A protein and the small-molecule ligand that binds it are described below.
Small molecule (SMILES): Nc1nc(=O)n([C@@H]2CS[C@H](COP(=O)(O)OP(=O)(O)OP(=O)(O)O)O2)cc1F

Sequence of chain 1.A:
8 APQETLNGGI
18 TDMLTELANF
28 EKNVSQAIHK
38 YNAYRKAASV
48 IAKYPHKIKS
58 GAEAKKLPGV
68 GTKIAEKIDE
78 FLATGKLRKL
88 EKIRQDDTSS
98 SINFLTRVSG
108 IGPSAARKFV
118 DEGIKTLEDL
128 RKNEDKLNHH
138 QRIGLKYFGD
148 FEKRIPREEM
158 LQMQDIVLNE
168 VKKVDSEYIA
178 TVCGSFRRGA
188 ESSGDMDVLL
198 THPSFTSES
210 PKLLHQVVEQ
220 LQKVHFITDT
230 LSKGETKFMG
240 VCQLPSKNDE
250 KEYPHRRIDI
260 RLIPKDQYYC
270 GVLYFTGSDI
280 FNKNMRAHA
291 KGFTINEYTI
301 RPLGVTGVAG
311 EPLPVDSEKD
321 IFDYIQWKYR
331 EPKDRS

Binding-site contacts:
Ligand atom OAP contacts residue ASP278 of chain 1.A at 3.8 Å.
Ligand atom OAD contacts residue ASP194 of chain 1.A at 3.2 Å (salt-bridge).
Ligand atom PBA contacts residue NA1 of chain 1.M at 3.5 Å.
Ligand atom OAG contacts residue SER190 of chain 1.A at 3.6 Å.
Ligand atom PBB contacts residue SER182 of chain 1.A at 3.8 Å.
Ligand atom OAP contacts residue TYR273 of chain 1.A at 3.6 Å.
Ligand atom OAE contacts residue SER182 of chain 1.A at 3.7 Å.
Ligand atom CAW contacts residue TYR273 of chain 1.A at 3.5 Å (hydrophobic).
Ligand atom OAC contacts residue ASP192 of chain 1.A at 3.3 Å (salt-bridge).
Ligand atom OAB contacts residue TYR273 of chain 1.A at 3.3 Å (h-bond).
Ligand atom NAY contacts residue ASP278 of chain 1.A at 3.2 Å (salt-bridge).
Ligand atom PAZ contacts residue CA1 of chain 1.F at 3.6 Å.
Ligand atom OAC contacts residue CA1 of chain 1.F at 2.4 Å.
Ligand atom NAA contacts residue ASP278 of chain 1.A at 3.8 Å.
Ligand atom OAI contacts residue CA1 of chain 1.F at 2.5 Å.
Ligand atom OAE contacts residue ARG185 of chain 1.A at 2.9 Å (salt-bridge).
Ligand atom OAG contacts residue SER182 of chain 1.A at 2.7 Å (h-bond).
Ligand atom OAI contacts residue GLY181 of chain 1.A at 3.3 Å.
Ligand atom OAB contacts residue ASP278 of chain 1.A at 3.4 Å (salt-bridge).
Ligand atom PBA contacts residue CA1 of chain 1.F at 3.5 Å.
Ligand atom CAT contacts residue ASP278 of chain 1.A at 3.2 Å.
Ligand atom PAZ contacts residue GLY191 of chain 1.A at 3.7 Å.
Ligand atom OAR contacts residue CA1 of chain 1.F at 3.6 Å.
Ligand atom CAV contacts residue ASP278 of chain 1.A at 3.2 Å.
Ligand atom CAX contacts residue ASP278 of chain 1.A at 3.5 Å.
Ligand atom CAK contacts residue ASP278 of chain 1.A at 3.5 Å.
Ligand atom OAG contacts residue ARG151 of chain 1.A at 3.8 Å.
Ligand atom OAF contacts residue ARG151 of chain 1.A at 3.0 Å (salt-bridge).
Ligand atom CAU contacts residue ASP278 of chain 1.A at 3.3 Å.
Ligand atom FAJ contacts residue ASP278 of chain 1.A at 3.8 Å.
Ligand atom CAM contacts residue TYR273 of chain 1.A at 3.4 Å (hydrophobic).
Ligand atom OAG contacts residue GLY191 of chain 1.A at 3.0 Å (h-bond).
Ligand atom NAN contacts residue ASP278 of chain 1.A at 3.4 Å (salt-bridge).
Ligand atom OAD contacts residue NA1 of chain 1.M at 2.5 Å (h-bond).
Ligand atom OAH contacts residue NA1 of chain 1.M at 3.6 Å.
Ligand atom PBB contacts residue CA1 of chain 1.F at 3.5 Å.
Ligand atom OAI contacts residue ASP194 of chain 1.A at 3.5 Å (salt-bridge).
Ligand atom OAP contacts residue ASN281 of chain 1.A at 3.7 Å.
Ligand atom OAD contacts residue CA1 of chain 1.F at 2.2 Å.
Ligand atom OAI contacts residue SER182 of chain 1.A at 2.9 Å (h-bond).